The protein below binds the small molecule below.
Small molecule (SMILES): CC(=O)N[C@H]1[C@H](O[C@H]2[C@H](O)[C@@H](NC(C)=O)CO[C@@H]2CO)O[C@H](CO)[C@@H](O[C@@H]2O[C@H](CO)[C@@H](O)[C@H](O[C@H]3O[C@H](CO)[C@@H](O)[C@H](O)[C@@H]3O)[C@@H]2O)[C@@H]1O

Binding-site contacts:
Ligand atom C3 contacts residue THR55 of chain 1.F at 4.4 Å.
Ligand atom N2 contacts residue ASN98 of chain 1.I at 2.9 Å (h-bond).
Ligand atom C4 contacts residue ASN98 of chain 1.I at 4.3 Å.
Ligand atom C1 contacts residue THR55 of chain 1.F at 4.0 Å.
Ligand atom O3 contacts residue THR55 of chain 1.F at 4.0 Å.
Ligand atom C8 contacts residue LYS31 of chain 1.A at 3.4 Å.
Ligand atom N2 contacts residue TYR32 of chain 1.A at 4.3 Å.
Ligand atom C6 contacts residue ARG98 of chain 1.A at 4.2 Å.
Ligand atom O2 contacts residue THR55 of chain 1.F at 4.1 Å.
Ligand atom C2 contacts residue THR55 of chain 1.F at 3.8 Å.
Ligand atom O5 contacts residue ASN98 of chain 1.I at 2.4 Å (h-bond).
Ligand atom C3 contacts residue ASN98 of chain 1.I at 3.8 Å.
Ligand atom C7 contacts residue TYR32 of chain 1.A at 3.7 Å (hydrophobic).
Ligand atom C3 contacts residue GLU99 of chain 1.I at 3.8 Å.
Ligand atom O3 contacts residue ASP109 of chain 1.A at 4.5 Å.
Ligand atom O7 contacts residue ILE100 of chain 1.A at 3.7 Å.
Ligand atom O2 contacts residue THR55 of chain 1.F at 2.3 Å (h-bond).
Ligand atom C2 contacts residue THR55 of chain 1.F at 3.3 Å.
Ligand atom C6 contacts residue ILE100 of chain 1.A at 4.3 Å (hydrophobic).
Ligand atom C8 contacts residue ASN98 of chain 1.I at 4.0 Å.
Ligand atom O7 contacts residue ASN98 of chain 1.I at 4.1 Å.
Ligand atom C8 contacts residue TYR32 of chain 1.A at 3.9 Å (hydrophobic).
Ligand atom C7 contacts residue GLU99 of chain 1.I at 4.2 Å.
Ligand atom O3 contacts residue THR55 of chain 1.F at 4.4 Å.
Ligand atom C2 contacts residue ASN98 of chain 1.I at 2.5 Å.
Ligand atom C1 contacts residue ASN98 of chain 1.I at 1.4 Å.
Ligand atom C3 contacts residue TYR32 of chain 1.A at 4.0 Å (hydrophobic).
Ligand atom O2 contacts residue GLY56 of chain 1.F at 4.1 Å.
Ligand atom O6 contacts residue ARG98 of chain 1.A at 3.5 Å (salt-bridge).
Ligand atom C6 contacts residue ASP109 of chain 1.A at 4.2 Å.
Ligand atom C7 contacts residue ASN98 of chain 1.I at 3.7 Å.
Ligand atom O3 contacts residue GLU99 of chain 1.I at 4.5 Å.
Ligand atom O3 contacts residue TYR32 of chain 1.A at 2.8 Å (h-bond).
Ligand atom C2 contacts residue GLU99 of chain 1.I at 3.8 Å.
Ligand atom C8 contacts residue GLU99 of chain 1.I at 3.7 Å.
Ligand atom O7 contacts residue TYR32 of chain 1.A at 3.4 Å.
Ligand atom N2 contacts residue GLU99 of chain 1.I at 3.2 Å (salt-bridge).
Ligand atom C5 contacts residue ASN98 of chain 1.I at 3.7 Å.
Ligand atom C1 contacts residue GLU99 of chain 1.I at 3.9 Å.

Sequence of chain 1.F:
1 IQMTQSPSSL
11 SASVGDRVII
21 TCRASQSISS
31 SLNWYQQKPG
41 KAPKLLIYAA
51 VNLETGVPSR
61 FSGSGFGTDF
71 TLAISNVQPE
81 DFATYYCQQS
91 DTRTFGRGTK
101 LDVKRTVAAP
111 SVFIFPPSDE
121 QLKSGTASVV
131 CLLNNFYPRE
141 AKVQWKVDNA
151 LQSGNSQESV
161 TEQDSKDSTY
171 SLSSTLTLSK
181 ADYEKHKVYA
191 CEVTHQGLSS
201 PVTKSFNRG

Sequence of chain 1.I:
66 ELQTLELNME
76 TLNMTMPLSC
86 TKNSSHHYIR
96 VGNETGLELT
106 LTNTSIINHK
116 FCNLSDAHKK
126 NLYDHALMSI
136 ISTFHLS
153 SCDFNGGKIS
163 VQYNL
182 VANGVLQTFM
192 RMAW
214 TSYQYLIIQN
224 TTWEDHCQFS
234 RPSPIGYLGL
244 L

Sequence of chain 1.A:
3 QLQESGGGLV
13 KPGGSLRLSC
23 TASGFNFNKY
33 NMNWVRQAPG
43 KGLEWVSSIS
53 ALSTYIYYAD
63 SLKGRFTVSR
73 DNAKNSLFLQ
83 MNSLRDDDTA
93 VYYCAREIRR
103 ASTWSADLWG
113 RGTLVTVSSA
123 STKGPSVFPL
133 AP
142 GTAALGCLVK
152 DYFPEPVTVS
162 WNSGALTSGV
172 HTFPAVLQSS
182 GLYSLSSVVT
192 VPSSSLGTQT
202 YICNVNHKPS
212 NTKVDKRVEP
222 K